Binding-site contacts:
Ligand atom C14 contacts residue TYR414 of chain 1.A at 3.7 Å (hydrophobic).
Ligand atom C7 contacts residue TYR414 of chain 1.A at 3.7 Å (hydrophobic).
Ligand atom C10 contacts residue ASP114 of chain 1.A at 3.4 Å.
Ligand atom C2 contacts residue ALA205 of chain 1.A at 4.0 Å (hydrophobic).
Ligand atom C4 contacts residue TYR115 of chain 1.A at 3.5 Å (hydrophobic).
Ligand atom C7 contacts residue ASN415 of chain 1.A at 3.9 Å.
Ligand atom OH contacts residue PHE206 of chain 1.A at 4.1 Å.
Ligand atom O3 contacts residue TYR414 of chain 1.A at 3.8 Å.
Ligand atom C17 contacts residue SER118 of chain 1.A at 3.2 Å.
Ligand atom C16 contacts residue TYR441 of chain 1.A at 3.8 Å (hydrophobic).
Ligand atom O3 contacts residue TRP411 of chain 1.A at 3.6 Å.
Ligand atom C1 contacts residue TRP411 of chain 1.A at 3.5 Å (hydrophobic).
Ligand atom C3 contacts residue ALA205 of chain 1.A at 4.1 Å (hydrophobic).
Ligand atom C11 contacts residue SER118 of chain 1.A at 3.5 Å.
Ligand atom C4 contacts residue TRP166 of chain 1.A at 4.0 Å (hydrophobic).
Ligand atom C14 contacts residue TYR437 of chain 1.A at 4.0 Å (hydrophobic).
Ligand atom C13 contacts residue CYS440 of chain 1.A at 4.1 Å (hydrophobic).
Ligand atom C10 contacts residue TYR115 of chain 1.A at 3.5 Å (hydrophobic).
Ligand atom C15 contacts residue TYR437 of chain 1.A at 3.4 Å (hydrophobic).
Ligand atom C17 contacts residue ASP114 of chain 1.A at 3.4 Å.
Ligand atom C13 contacts residue TYR414 of chain 1.A at 3.8 Å (hydrophobic).
Ligand atom C8 contacts residue ASN415 of chain 1.A at 3.4 Å.
Ligand atom C8 contacts residue THR201 of chain 1.A at 4.1 Å.
Ligand atom C3 contacts residue GLN119 of chain 1.A at 3.6 Å.
Ligand atom OH contacts residue ASN415 of chain 1.A at 2.3 Å (h-bond).
Ligand atom C14 contacts residue CYS440 of chain 1.A at 3.9 Å (hydrophobic).
Ligand atom C12 contacts residue TRP411 of chain 1.A at 3.5 Å (hydrophobic).
Ligand atom O2 contacts residue TYR414 of chain 1.A at 3.2 Å.
Ligand atom C5 contacts residue TYR115 of chain 1.A at 3.7 Å (hydrophobic).
Ligand atom C12 contacts residue SER118 of chain 1.A at 3.9 Å.
Ligand atom C16 contacts residue ASP114 of chain 1.A at 3.8 Å.
Ligand atom C10 contacts residue TYR437 of chain 1.A at 3.6 Å (hydrophobic).
Ligand atom C1 contacts residue ALA205 of chain 1.A at 4.0 Å (hydrophobic).
Ligand atom C8 contacts residue PHE206 of chain 1.A at 3.8 Å (hydrophobic).
Ligand atom C2 contacts residue TRP411 of chain 1.A at 3.8 Å (hydrophobic).
Ligand atom C13 contacts residue TRP411 of chain 1.A at 4.0 Å (hydrophobic).
Ligand atom O3 contacts residue ASN415 of chain 1.A at 3.2 Å (h-bond).
Ligand atom C8 contacts residue ALA202 of chain 1.A at 3.6 Å (hydrophobic).
Ligand atom C16 contacts residue TYR437 of chain 1.A at 4.0 Å (hydrophobic).
Ligand atom OH contacts residue ALA202 of chain 1.A at 3.3 Å.

A protein and the small-molecule ligand that binds it are described below.
Small molecule (SMILES): CN1[C@@H]2CC[C@H]1CC(OC(=O)[C@H](CO)c1ccccc1)C2

Sequence of chain 1.A:
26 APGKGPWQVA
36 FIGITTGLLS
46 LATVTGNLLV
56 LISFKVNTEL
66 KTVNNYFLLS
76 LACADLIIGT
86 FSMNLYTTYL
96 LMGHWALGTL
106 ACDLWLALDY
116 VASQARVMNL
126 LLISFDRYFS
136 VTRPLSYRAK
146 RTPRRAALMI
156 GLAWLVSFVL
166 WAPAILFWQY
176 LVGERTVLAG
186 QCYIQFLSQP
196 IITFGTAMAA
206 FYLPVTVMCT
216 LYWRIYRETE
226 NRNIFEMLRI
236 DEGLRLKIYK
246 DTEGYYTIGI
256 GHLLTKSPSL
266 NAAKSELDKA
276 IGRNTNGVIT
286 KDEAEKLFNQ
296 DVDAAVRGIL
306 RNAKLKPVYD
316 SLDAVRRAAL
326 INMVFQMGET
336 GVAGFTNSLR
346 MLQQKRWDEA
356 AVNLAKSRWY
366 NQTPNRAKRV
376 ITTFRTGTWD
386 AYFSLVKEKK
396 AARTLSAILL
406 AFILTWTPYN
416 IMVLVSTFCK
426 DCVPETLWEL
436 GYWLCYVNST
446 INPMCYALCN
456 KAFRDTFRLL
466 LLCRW